Sequence of chain 1.DB:
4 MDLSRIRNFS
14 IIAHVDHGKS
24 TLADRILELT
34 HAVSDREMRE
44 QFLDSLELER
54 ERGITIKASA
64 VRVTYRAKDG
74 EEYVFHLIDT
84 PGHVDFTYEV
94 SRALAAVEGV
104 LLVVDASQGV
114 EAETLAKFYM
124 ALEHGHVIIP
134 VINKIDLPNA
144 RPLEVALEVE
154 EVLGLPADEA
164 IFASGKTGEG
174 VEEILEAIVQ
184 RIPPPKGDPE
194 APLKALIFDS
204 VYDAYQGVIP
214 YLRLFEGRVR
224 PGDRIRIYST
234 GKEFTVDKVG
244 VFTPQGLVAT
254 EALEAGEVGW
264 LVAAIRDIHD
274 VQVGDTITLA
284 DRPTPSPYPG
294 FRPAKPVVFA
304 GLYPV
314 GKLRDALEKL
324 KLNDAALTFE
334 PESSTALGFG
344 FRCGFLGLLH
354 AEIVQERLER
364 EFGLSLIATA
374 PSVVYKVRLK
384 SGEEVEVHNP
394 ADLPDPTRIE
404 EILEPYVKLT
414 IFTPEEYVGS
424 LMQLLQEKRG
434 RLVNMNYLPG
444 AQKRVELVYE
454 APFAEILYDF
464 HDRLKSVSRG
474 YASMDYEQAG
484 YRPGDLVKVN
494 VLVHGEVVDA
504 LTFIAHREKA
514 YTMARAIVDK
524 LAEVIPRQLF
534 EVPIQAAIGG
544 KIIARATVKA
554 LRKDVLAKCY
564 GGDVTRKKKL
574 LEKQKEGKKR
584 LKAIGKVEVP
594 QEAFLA

The small molecule below binds the protein below.
Small molecule (SMILES): Nc1nc2c(ncn2[C@@H]2O[C@H](CO[P](=O)(O)O[P](=O)(O)CP(=O)(O)O)[C@@H](O)[C@H]2O)c(=O)[nH]1

Binding-site contacts:
Ligand atom N7 contacts residue LYS137 of chain 1.DB at 2.5 Å.
Ligand atom O2A contacts residue SER23 of chain 1.DB at 2.3 Å (h-bond).
Ligand atom N9 contacts residue LYS169 of chain 1.DB at 2.8 Å.
Ligand atom O2A contacts residue GLY21 of chain 1.DB at 2.7 Å.
Ligand atom PG contacts residue THR58 of chain 1.DB at 3.0 Å.
Ligand atom N9 contacts residue LYS137 of chain 1.DB at 2.9 Å.
Ligand atom N3 contacts residue LYS169 of chain 1.DB at 1.9 Å.
Ligand atom N2 contacts residue LYS169 of chain 1.DB at 3.2 Å.
Ligand atom C6 contacts residue LYS137 of chain 1.DB at 2.1 Å.
Ligand atom O6 contacts residue SER167 of chain 1.DB at 1.4 Å (h-bond).
Ligand atom C6 contacts residue LYS169 of chain 1.DB at 3.0 Å.
Ligand atom N1 contacts residue LYS169 of chain 1.DB at 2.6 Å.
Ligand atom O2B contacts residue SER23 of chain 1.DB at 2.4 Å (h-bond).
Ligand atom C3' contacts residue LYS169 of chain 1.DB at 3.1 Å.
Ligand atom O3G contacts residue PRO84 of chain 1.DB at 2.2 Å.
Ligand atom O1B contacts residue LYS22 of chain 1.DB at 2.6 Å (salt-bridge).
Ligand atom C1' contacts residue LYS137 of chain 1.DB at 2.9 Å.
Ligand atom C2 contacts residue LYS169 of chain 1.DB at 2.6 Å.
Ligand atom N1 contacts residue LYS137 of chain 1.DB at 2.8 Å.
Ligand atom C2' contacts residue LYS169 of chain 1.DB at 1.7 Å.
Ligand atom C1' contacts residue LYS169 of chain 1.DB at 2.6 Å.
Ligand atom PA contacts residue SER23 of chain 1.DB at 3.2 Å.
Ligand atom C2 contacts residue LYS137 of chain 1.DB at 2.6 Å.
Ligand atom O2A contacts residue LYS22 of chain 1.DB at 2.1 Å (salt-bridge).
Ligand atom C4 contacts residue LYS169 of chain 1.DB at 2.3 Å.
Ligand atom C8 contacts residue LYS137 of chain 1.DB at 3.1 Å.
Ligand atom C6 contacts residue SER167 of chain 1.DB at 2.6 Å.
Ligand atom C5 contacts residue LYS169 of chain 1.DB at 3.2 Å.
Ligand atom N3 contacts residue LYS137 of chain 1.DB at 2.0 Å.
Ligand atom C4 contacts residue LYS137 of chain 1.DB at 2.4 Å.
Ligand atom O3G contacts residue THR58 of chain 1.DB at 2.6 Å (h-bond).
Ligand atom O1G contacts residue THR58 of chain 1.DB at 2.7 Å (h-bond).
Ligand atom O2B contacts residue LYS22 of chain 1.DB at 2.5 Å.
Ligand atom N2 contacts residue LYS137 of chain 1.DB at 3.3 Å.
Ligand atom O1A contacts residue SER23 of chain 1.DB at 2.5 Å.
Ligand atom O2' contacts residue LYS169 of chain 1.DB at 1.6 Å.
Ligand atom C5' contacts residue ASP19 of chain 1.DB at 3.2 Å.
Ligand atom O2G contacts residue VAL18 of chain 1.DB at 2.9 Å.
Ligand atom C5 contacts residue LYS137 of chain 1.DB at 1.9 Å.
Ligand atom O6 contacts residue LYS137 of chain 1.DB at 2.4 Å.